The protein below binds the small molecule below.
Small molecule (SMILES): CC(=O)N[C@@H]1[C@@H](O)[C@H](O)[C@@H](CO)O[C@H]1O

Binding-site contacts:
Ligand atom C8 contacts residue ASN246 of chain 1.A at 4.5 Å.
Ligand atom C8 contacts residue TRP251 of chain 1.A at 3.8 Å (hydrophobic).
Ligand atom C8 contacts residue ARG158 of chain 1.A at 3.8 Å.
Ligand atom O5 contacts residue SER247 of chain 1.A at 4.3 Å.
Ligand atom C5 contacts residue ASN246 of chain 1.A at 3.7 Å.
Ligand atom C2 contacts residue ASN246 of chain 1.A at 2.5 Å.
Ligand atom C7 contacts residue TRP251 of chain 1.A at 4.3 Å (hydrophobic).
Ligand atom C1 contacts residue ASN246 of chain 1.A at 1.5 Å.
Ligand atom C3 contacts residue ASN246 of chain 1.A at 3.8 Å.
Ligand atom O5 contacts residue ASN246 of chain 1.A at 2.4 Å (h-bond).
Ligand atom C4 contacts residue ASN246 of chain 1.A at 4.3 Å.
Ligand atom O7 contacts residue ASN246 of chain 1.A at 3.4 Å (h-bond).
Ligand atom N2 contacts residue ASN246 of chain 1.A at 2.9 Å (h-bond).
Ligand atom C7 contacts residue ASN246 of chain 1.A at 3.3 Å.

Sequence of chain 1.A:
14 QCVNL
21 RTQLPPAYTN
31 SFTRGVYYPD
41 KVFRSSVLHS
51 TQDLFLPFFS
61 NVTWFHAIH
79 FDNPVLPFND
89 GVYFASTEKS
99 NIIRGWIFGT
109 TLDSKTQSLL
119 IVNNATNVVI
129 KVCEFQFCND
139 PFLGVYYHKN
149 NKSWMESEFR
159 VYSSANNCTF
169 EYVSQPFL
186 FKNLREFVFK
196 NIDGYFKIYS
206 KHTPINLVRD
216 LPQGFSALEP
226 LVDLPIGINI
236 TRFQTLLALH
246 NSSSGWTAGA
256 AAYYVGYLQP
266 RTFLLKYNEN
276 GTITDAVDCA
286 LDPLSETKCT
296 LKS